Binding-site contacts:
Ligand atom N1 contacts residue ASP17 of chain 1.A at 3.7 Å.
Ligand atom N1 contacts residue LEU55 of chain 1.A at 3.9 Å.
Ligand atom C2' contacts residue ASP17 of chain 1.A at 4.1 Å.
Ligand atom C3' contacts residue LYS61 of chain 1.A at 3.8 Å.
Ligand atom P contacts residue PRO35 of chain 1.A at 4.0 Å.
Ligand atom OP2 contacts residue GLY37 of chain 1.A at 3.5 Å (h-bond).
Ligand atom C3' contacts residue ASP17 of chain 1.A at 3.9 Å.
Ligand atom O5' contacts residue LYS61 of chain 1.A at 4.0 Å.
Ligand atom O4' contacts residue PHE16 of chain 1.A at 4.1 Å.
Ligand atom C2 contacts residue ASP17 of chain 1.A at 2.6 Å.
Ligand atom P contacts residue PHE36 of chain 1.A at 4.0 Å.
Ligand atom P contacts residue LYS61 of chain 1.A at 4.2 Å.
Ligand atom C1' contacts residue ASP17 of chain 1.A at 3.4 Å.
Ligand atom O4' contacts residue ASP17 of chain 1.A at 3.5 Å (salt-bridge).
Ligand atom C4' contacts residue TYR18 of chain 1.A at 4.2 Å (hydrophobic).
Ligand atom O3' contacts residue LYS61 of chain 1.A at 3.0 Å (salt-bridge).
Ligand atom C5 contacts residue LEU55 of chain 1.A at 3.6 Å (hydrophobic).
Ligand atom O5' contacts residue TYR18 of chain 1.A at 4.2 Å.
Ligand atom C8 contacts residue LEU55 of chain 1.A at 3.7 Å (hydrophobic).
Ligand atom N3 contacts residue ASP17 of chain 1.A at 3.0 Å (salt-bridge).
Ligand atom OP2 contacts residue LYS61 of chain 1.A at 3.1 Å (salt-bridge).
Ligand atom C4 contacts residue LEU55 of chain 1.A at 3.8 Å (hydrophobic).
Ligand atom C4 contacts residue ASP17 of chain 1.A at 4.3 Å.
Ligand atom C1' contacts residue LEU60 of chain 1.A at 4.0 Å (hydrophobic).
Ligand atom N7 contacts residue LEU55 of chain 1.A at 3.6 Å.
Ligand atom O3' contacts residue TYR18 of chain 1.A at 4.3 Å.
Ligand atom N6 contacts residue LEU55 of chain 1.A at 3.8 Å.
Ligand atom OP1 contacts residue PRO35 of chain 1.A at 3.1 Å (h-bond).
Ligand atom OP1 contacts residue PHE36 of chain 1.A at 2.6 Å.
Ligand atom O3' contacts residue LEU60 of chain 1.A at 3.6 Å.
Ligand atom C4' contacts residue ASP17 of chain 1.A at 3.9 Å.
Ligand atom N9 contacts residue LEU55 of chain 1.A at 3.8 Å.
Ligand atom OP1 contacts residue GLY37 of chain 1.A at 2.8 Å (h-bond).
Ligand atom C2' contacts residue GLU59 of chain 1.A at 4.0 Å.
Ligand atom O3' contacts residue ASP17 of chain 1.A at 3.0 Å (salt-bridge).
Ligand atom C5' contacts residue TYR18 of chain 1.A at 4.3 Å (hydrophobic).
Ligand atom P contacts residue GLY37 of chain 1.A at 3.7 Å.
Ligand atom C6 contacts residue LEU55 of chain 1.A at 3.7 Å (hydrophobic).
Ligand atom O5' contacts residue PRO35 of chain 1.A at 3.9 Å.
Ligand atom C2' contacts residue LEU60 of chain 1.A at 3.9 Å (hydrophobic).

This small molecule binds to this protein.
Small molecule (SMILES): Nc1ncnc2c1ncn2[C@H]1C[C@H](O)[C@@H](COP(=O)(O)O)O1

Sequence of chain 1.A:
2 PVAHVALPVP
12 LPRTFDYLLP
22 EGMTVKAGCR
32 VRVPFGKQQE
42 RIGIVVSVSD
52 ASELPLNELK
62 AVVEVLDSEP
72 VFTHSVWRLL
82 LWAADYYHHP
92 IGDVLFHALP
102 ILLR